Sequence of chain 2.D:
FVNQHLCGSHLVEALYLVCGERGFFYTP

This protein binds this small molecule.
Small molecule (SMILES): Oc1cccc(O)c1

Sequence of chain 2.F:
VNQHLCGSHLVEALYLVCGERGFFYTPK

Sequence of chain 2.C:
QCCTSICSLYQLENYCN

Binding-site contacts:
Ligand atom C6 contacts residue ALA14 of chain 2.D at 4.3 Å (hydrophobic).
Ligand atom C2 contacts residue HIS5 of chain 2.F at 4.0 Å.
Ligand atom O1 contacts residue HIS5 of chain 2.F at 3.0 Å (h-bond).
Ligand atom C3 contacts residue LEU11 of chain 2.D at 4.3 Å (hydrophobic).
Ligand atom O1 contacts residue LEU17 of chain 1.D at 3.8 Å.
Ligand atom C1 contacts residue HIS5 of chain 2.F at 3.4 Å.
Ligand atom O3 contacts residue ILE6 of chain 2.C at 3.5 Å.
Ligand atom C2 contacts residue ILE6 of chain 2.C at 4.0 Å (hydrophobic).
Ligand atom O1 contacts residue LEU12 of chain 2.C at 4.3 Å.
Ligand atom O3 contacts residue CYS2 of chain 2.C at 2.3 Å (h-bond).
Ligand atom C5 contacts residue LEU6 of chain 2.F at 4.0 Å (hydrophobic).
Ligand atom C6 contacts residue LEU11 of chain 2.D at 4.0 Å (hydrophobic).
Ligand atom C3 contacts residue ILE6 of chain 2.C at 4.3 Å (hydrophobic).
Ligand atom C6 contacts residue HIS5 of chain 2.F at 3.7 Å.
Ligand atom C2 contacts residue CYS7 of chain 2.C at 3.8 Å (hydrophobic).
Ligand atom C4 contacts residue CYS2 of chain 2.C at 3.3 Å (hydrophobic).
Ligand atom C1 contacts residue ALA14 of chain 2.D at 4.1 Å (hydrophobic).
Ligand atom C5 contacts residue LEU11 of chain 2.D at 3.6 Å (hydrophobic).
Ligand atom C4 contacts residue CYS7 of chain 2.D at 3.8 Å (hydrophobic).
Ligand atom C6 contacts residue HIS10 of chain 2.D at 4.0 Å.
Ligand atom C5 contacts residue CYS7 of chain 2.D at 4.0 Å (hydrophobic).
Ligand atom O3 contacts residue CYS3 of chain 2.C at 4.5 Å.
Ligand atom O3 contacts residue SER5 of chain 2.C at 3.8 Å.
Ligand atom C2 contacts residue LEU12 of chain 2.C at 4.5 Å (hydrophobic).
Ligand atom C3 contacts residue CYS7 of chain 2.C at 4.0 Å (hydrophobic).
Ligand atom C3 contacts residue CYS2 of chain 2.C at 3.2 Å (hydrophobic).
Ligand atom O3 contacts residue CYS7 of chain 2.C at 3.1 Å (h-bond).
Ligand atom C5 contacts residue HIS10 of chain 2.D at 3.9 Å.
Ligand atom O1 contacts residue ALA14 of chain 2.D at 3.6 Å.
Ligand atom C5 contacts residue HIS5 of chain 2.F at 4.3 Å.
Ligand atom C4 contacts residue LEU11 of chain 2.D at 4.2 Å (hydrophobic).

Sequence of chain 1.D:
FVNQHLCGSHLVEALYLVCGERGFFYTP